A small-molecule ligand and the protein it binds are described below.
Small molecule (SMILES): O=C(N[C@@H](C(=O)NO)c1ccc(-c2cc(F)c(F)c(F)c2)cc1)C1C2CC3CC(C2)CC1C3

Binding-site contacts:
Ligand atom FAN contacts residue PHE499 of chain 1.I at 3.4 Å.
Ligand atom O contacts residue ASP375 of chain 1.I at 2.9 Å (salt-bridge).
Ligand atom CBA contacts residue ALA376 of chain 1.I at 3.6 Å (hydrophobic).
Ligand atom C contacts residue LEU403 of chain 1.I at 3.6 Å (hydrophobic).
Ligand atom FAN contacts residue EDO1 of chain 1.QC at 3.5 Å.
Ligand atom FAM contacts residue LEU408 of chain 1.I at 3.6 Å.
Ligand atom OAX contacts residue GLY405 of chain 1.I at 3.5 Å (h-bond).
Ligand atom CBF contacts residue ASN373 of chain 1.I at 3.7 Å.
Ligand atom FAO contacts residue MET308 of chain 1.I at 3.2 Å.
Ligand atom OAT contacts residue ZN1 of chain 1.EC at 2.5 Å.
Ligand atom O contacts residue ASP295 of chain 1.I at 3.3 Å (salt-bridge).
Ligand atom NAS contacts residue ASP375 of chain 1.I at 3.7 Å.
Ligand atom FAO contacts residue GLY306 of chain 1.I at 3.4 Å.
Ligand atom CA contacts residue LEU403 of chain 1.I at 3.2 Å (hydrophobic).
Ligand atom C contacts residue ZN1 of chain 1.EC at 2.9 Å.
Ligand atom CAK contacts residue LEU408 of chain 1.I at 3.6 Å (hydrophobic).
Ligand atom NAS contacts residue ZN1 of chain 1.EC at 3.1 Å.
Ligand atom O contacts residue LYS302 of chain 1.I at 2.9 Å (salt-bridge).
Ligand atom O contacts residue ZN1 of chain 1.EC at 2.1 Å.
Ligand atom CAE contacts residue GLY405 of chain 1.I at 3.5 Å.
Ligand atom FAN contacts residue LEU408 of chain 1.I at 3.7 Å.
Ligand atom CAF contacts residue GLY405 of chain 1.I at 3.5 Å.
Ligand atom OAT contacts residue LYS290 of chain 1.I at 2.8 Å (salt-bridge).
Ligand atom CAC contacts residue GLY405 of chain 1.I at 3.4 Å.
Ligand atom OAT contacts residue ASP375 of chain 1.I at 3.6 Å (salt-bridge).
Ligand atom OAT contacts residue CO31 of chain 1.DC at 2.9 Å (h-bond).
Ligand atom OAT contacts residue ASP315 of chain 1.I at 3.5 Å (salt-bridge).
Ligand atom C contacts residue ASP375 of chain 1.I at 3.5 Å.
Ligand atom OAT contacts residue GLU377 of chain 1.I at 2.9 Å (salt-bridge).
Ligand atom NAS contacts residue LYS290 of chain 1.I at 3.4 Å (salt-bridge).
Ligand atom FAM contacts residue PHE499 of chain 1.I at 3.7 Å.
Ligand atom CAJ contacts residue LEU408 of chain 1.I at 3.6 Å (hydrophobic).
Ligand atom FAM contacts residue ALA493 of chain 1.I at 3.2 Å.
Ligand atom CAA contacts residue GLY405 of chain 1.I at 3.7 Å.
Ligand atom CAB contacts residue GLY405 of chain 1.I at 3.7 Å.
Ligand atom OAX contacts residue THR404 of chain 1.I at 3.5 Å.
Ligand atom NAS contacts residue CO31 of chain 1.DC at 2.9 Å (h-bond).
Ligand atom OAT contacts residue ASP295 of chain 1.I at 3.2 Å (salt-bridge).
Ligand atom NAS contacts residue LEU403 of chain 1.I at 3.0 Å (h-bond).
Ligand atom CAD contacts residue GLY405 of chain 1.I at 3.3 Å.

Sequence of chain 1.I:
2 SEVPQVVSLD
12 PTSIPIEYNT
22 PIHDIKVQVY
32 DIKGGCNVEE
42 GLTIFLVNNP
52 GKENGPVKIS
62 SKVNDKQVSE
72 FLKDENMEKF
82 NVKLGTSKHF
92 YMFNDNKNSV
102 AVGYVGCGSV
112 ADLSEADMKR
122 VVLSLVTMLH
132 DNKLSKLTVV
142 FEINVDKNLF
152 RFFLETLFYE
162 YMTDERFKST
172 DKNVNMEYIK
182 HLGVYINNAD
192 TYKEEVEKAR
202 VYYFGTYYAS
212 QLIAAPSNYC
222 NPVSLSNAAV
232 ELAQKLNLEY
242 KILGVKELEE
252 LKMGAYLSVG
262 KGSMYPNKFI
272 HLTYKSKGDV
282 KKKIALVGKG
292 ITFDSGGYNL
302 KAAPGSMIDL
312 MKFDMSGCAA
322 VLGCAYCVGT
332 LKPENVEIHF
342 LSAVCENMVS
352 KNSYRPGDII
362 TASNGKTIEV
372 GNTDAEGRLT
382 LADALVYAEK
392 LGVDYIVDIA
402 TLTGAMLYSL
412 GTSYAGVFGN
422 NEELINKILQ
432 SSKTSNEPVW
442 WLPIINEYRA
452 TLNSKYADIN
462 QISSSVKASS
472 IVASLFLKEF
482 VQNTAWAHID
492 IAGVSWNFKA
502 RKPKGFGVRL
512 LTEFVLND